Binding-site contacts:
Ligand atom O5 contacts residue ASN1071 of chain 1.C at 2.3 Å (h-bond).
Ligand atom O7 contacts residue ASN1071 of chain 1.C at 3.8 Å.
Ligand atom C5 contacts residue ALA703 of chain 1.C at 4.5 Å (hydrophobic).
Ligand atom C8 contacts residue ALA703 of chain 1.C at 4.4 Å (hydrophobic).
Ligand atom C4 contacts residue ALA703 of chain 1.C at 4.4 Å (hydrophobic).
Ligand atom C1 contacts residue ALA703 of chain 1.C at 4.3 Å (hydrophobic).
Ligand atom C4 contacts residue ASN1071 of chain 1.C at 4.2 Å.
Ligand atom O4 contacts residue ALA703 of chain 1.C at 3.4 Å.
Ligand atom C2 contacts residue ALA703 of chain 1.C at 4.1 Å (hydrophobic).
Ligand atom N2 contacts residue ASN1071 of chain 1.C at 2.9 Å (h-bond).
Ligand atom N2 contacts residue ALA703 of chain 1.C at 3.9 Å.
Ligand atom O7 contacts residue ALA703 of chain 1.C at 3.8 Å.
Ligand atom C1 contacts residue ASN1071 of chain 1.C at 1.4 Å.
Ligand atom C2 contacts residue ASN1071 of chain 1.C at 2.4 Å.
Ligand atom C3 contacts residue ASN1071 of chain 1.C at 3.8 Å.
Ligand atom C7 contacts residue ASN1071 of chain 1.C at 3.5 Å.
Ligand atom C8 contacts residue GLU1069 of chain 1.C at 3.5 Å.
Ligand atom C7 contacts residue ALA703 of chain 1.C at 3.8 Å (hydrophobic).
Ligand atom C5 contacts residue ASN1071 of chain 1.C at 3.7 Å.

Sequence of chain 1.C:
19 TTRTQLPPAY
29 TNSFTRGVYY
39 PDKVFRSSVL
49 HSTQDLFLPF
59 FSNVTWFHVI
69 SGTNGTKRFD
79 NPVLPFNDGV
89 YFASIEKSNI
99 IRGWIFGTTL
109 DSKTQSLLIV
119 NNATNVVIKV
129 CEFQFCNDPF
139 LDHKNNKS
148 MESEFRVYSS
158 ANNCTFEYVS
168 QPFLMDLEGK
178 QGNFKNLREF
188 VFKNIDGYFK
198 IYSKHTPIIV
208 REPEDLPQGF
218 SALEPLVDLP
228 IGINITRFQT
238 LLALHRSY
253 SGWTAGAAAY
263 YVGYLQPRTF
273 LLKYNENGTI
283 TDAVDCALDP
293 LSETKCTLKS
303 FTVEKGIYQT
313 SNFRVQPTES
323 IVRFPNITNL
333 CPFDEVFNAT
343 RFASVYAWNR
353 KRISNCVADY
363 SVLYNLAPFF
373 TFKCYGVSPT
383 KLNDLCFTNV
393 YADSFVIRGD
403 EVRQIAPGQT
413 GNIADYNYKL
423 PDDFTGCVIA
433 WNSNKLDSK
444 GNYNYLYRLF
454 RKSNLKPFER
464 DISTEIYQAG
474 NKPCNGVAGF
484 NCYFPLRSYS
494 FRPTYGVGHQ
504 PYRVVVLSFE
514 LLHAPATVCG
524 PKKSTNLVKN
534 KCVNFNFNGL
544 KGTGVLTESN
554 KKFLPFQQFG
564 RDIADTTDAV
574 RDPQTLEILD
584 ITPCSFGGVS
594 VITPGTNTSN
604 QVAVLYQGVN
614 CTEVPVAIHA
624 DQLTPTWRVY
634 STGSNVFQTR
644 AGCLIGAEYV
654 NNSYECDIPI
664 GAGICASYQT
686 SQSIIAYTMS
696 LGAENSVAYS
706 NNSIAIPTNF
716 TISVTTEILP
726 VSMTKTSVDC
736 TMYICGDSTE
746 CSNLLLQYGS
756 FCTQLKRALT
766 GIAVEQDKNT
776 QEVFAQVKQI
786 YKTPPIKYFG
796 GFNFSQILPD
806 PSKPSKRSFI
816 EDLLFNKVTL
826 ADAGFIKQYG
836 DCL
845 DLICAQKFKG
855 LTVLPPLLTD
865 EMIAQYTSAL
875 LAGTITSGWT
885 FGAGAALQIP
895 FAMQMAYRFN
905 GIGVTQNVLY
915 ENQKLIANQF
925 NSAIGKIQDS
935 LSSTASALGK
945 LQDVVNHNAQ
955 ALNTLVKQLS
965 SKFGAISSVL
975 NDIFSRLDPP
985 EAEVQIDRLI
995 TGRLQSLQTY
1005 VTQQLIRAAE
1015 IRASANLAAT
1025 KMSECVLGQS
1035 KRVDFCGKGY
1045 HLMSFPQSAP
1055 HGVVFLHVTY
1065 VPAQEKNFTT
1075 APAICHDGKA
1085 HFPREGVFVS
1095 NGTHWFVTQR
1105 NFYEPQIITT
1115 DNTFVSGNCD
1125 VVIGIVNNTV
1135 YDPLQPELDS

A protein and the small-molecule ligand that binds it are described below.
Small molecule (SMILES): CC(=O)N[C@H]1[C@H](O[C@H]2[C@H](O)[C@@H](NC(C)=O)CO[C@@H]2CO[C@@H]2O[C@@H](C)[C@@H](O)[C@@H](O)[C@@H]2O)O[C@H](CO)[C@@H](O)[C@@H]1O